A small-molecule ligand and the protein it binds are described below.
Small molecule (SMILES): CC(=O)N[C@@H]1[C@@H](O)[C@H](O)[C@@H](CO)O[C@H]1O

Sequence of chain 1.B:
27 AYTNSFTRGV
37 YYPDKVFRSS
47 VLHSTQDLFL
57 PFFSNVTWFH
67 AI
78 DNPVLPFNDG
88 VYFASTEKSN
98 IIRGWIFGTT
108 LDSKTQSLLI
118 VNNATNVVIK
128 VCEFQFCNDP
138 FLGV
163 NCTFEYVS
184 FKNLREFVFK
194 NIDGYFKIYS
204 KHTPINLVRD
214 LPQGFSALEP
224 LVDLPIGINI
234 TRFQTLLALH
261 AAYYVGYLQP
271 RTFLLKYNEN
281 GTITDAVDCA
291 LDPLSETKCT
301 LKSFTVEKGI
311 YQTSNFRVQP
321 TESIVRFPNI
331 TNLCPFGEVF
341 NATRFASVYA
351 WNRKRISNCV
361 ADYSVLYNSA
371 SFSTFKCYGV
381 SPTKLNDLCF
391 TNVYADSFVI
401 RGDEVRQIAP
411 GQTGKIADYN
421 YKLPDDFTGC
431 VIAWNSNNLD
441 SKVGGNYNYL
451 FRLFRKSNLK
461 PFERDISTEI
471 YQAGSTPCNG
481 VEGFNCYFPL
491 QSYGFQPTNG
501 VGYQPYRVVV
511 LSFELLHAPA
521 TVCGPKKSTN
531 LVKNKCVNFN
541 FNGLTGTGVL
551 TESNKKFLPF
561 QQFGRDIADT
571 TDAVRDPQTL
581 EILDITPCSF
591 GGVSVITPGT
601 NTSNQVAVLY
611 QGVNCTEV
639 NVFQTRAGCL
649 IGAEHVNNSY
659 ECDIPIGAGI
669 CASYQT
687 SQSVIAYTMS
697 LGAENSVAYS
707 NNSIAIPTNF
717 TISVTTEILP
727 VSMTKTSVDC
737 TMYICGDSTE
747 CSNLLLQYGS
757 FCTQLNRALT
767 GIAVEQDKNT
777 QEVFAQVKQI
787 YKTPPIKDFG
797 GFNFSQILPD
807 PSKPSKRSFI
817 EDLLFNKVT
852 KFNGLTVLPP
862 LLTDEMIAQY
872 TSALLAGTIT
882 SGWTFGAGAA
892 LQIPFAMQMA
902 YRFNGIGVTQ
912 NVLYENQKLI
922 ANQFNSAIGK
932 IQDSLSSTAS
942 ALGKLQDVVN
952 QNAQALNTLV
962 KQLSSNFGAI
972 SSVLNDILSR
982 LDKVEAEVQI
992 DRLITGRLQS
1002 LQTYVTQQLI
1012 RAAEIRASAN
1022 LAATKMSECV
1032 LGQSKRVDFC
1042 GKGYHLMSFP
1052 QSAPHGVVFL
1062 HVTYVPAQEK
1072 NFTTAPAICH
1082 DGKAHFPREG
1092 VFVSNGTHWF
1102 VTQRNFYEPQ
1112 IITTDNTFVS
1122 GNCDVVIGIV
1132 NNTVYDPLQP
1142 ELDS

Binding-site contacts:
Ligand atom N2 contacts residue ASN163 of chain 1.B at 3.0 Å (h-bond).
Ligand atom C5 contacts residue ASN163 of chain 1.B at 3.7 Å.
Ligand atom O5 contacts residue ASN163 of chain 1.B at 2.3 Å (h-bond).
Ligand atom C1 contacts residue ASN163 of chain 1.B at 1.4 Å.
Ligand atom O5 contacts residue GLU130 of chain 1.B at 4.3 Å.
Ligand atom C7 contacts residue ASN163 of chain 1.B at 4.0 Å.
Ligand atom C1 contacts residue GLU130 of chain 1.B at 3.7 Å.
Ligand atom O5 contacts residue ILE466 of chain 1.A at 4.5 Å.
Ligand atom O7 contacts residue GLU130 of chain 1.B at 4.2 Å.
Ligand atom N2 contacts residue GLU130 of chain 1.B at 3.8 Å.
Ligand atom C2 contacts residue ASN163 of chain 1.B at 2.5 Å.
Ligand atom C2 contacts residue GLU130 of chain 1.B at 3.6 Å.
Ligand atom C3 contacts residue ASN163 of chain 1.B at 3.8 Å.
Ligand atom C4 contacts residue ASN163 of chain 1.B at 4.2 Å.
Ligand atom C7 contacts residue GLU130 of chain 1.B at 4.1 Å.

Sequence of chain 1.A:
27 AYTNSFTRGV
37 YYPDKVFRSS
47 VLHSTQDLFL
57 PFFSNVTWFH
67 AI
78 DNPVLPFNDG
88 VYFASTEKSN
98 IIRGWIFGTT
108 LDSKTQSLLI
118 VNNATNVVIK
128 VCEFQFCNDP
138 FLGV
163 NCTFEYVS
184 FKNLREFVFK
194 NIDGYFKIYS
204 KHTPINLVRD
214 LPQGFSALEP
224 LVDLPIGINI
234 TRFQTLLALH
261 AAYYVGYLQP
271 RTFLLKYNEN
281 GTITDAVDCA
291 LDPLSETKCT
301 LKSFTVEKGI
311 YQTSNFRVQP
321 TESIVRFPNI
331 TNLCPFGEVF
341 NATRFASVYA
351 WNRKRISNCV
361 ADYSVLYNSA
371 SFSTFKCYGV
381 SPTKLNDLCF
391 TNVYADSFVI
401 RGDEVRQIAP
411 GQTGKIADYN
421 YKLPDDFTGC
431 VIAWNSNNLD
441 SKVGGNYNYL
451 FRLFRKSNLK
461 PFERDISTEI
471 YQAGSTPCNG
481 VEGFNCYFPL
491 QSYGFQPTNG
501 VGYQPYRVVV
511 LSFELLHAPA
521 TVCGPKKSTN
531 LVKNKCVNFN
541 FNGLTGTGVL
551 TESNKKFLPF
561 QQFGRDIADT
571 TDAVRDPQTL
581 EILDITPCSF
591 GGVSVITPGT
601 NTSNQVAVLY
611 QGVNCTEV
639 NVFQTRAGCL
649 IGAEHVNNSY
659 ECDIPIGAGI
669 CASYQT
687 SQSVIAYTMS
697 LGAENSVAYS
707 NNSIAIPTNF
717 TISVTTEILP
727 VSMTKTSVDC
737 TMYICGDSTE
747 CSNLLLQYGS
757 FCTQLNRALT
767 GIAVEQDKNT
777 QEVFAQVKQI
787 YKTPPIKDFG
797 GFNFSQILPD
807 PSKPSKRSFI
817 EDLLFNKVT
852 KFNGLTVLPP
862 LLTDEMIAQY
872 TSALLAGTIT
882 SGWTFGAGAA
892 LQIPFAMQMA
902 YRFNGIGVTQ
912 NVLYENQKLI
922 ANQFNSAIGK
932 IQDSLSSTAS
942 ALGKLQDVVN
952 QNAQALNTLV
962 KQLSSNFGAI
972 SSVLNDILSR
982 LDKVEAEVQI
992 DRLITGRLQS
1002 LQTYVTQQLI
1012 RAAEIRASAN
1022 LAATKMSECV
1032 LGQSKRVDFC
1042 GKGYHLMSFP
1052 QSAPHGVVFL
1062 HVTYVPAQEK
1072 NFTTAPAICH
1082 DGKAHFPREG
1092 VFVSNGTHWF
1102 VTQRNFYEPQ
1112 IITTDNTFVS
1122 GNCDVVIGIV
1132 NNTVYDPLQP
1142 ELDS